Sequence of chain 1.B:
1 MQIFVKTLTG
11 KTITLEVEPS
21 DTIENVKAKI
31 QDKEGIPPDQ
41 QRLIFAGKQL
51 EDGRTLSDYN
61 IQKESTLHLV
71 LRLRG

Sequence of chain 2.A:
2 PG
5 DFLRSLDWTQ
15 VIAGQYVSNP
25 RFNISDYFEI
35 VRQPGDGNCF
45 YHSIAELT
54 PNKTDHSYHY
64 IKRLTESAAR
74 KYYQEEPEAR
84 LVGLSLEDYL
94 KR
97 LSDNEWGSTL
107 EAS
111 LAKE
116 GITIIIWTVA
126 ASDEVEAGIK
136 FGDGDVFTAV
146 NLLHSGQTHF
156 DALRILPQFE

Sequence of chain 2.B:
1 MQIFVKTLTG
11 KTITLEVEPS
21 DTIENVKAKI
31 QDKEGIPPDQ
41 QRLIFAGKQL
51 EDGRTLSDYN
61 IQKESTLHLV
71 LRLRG

Binding-site contacts:
Ligand atom C1 contacts residue THR153 of chain 2.A at 4.0 Å.
Ligand atom C3 contacts residue THR153 of chain 2.A at 4.0 Å.
Ligand atom C1 contacts residue ASP40 of chain 2.A at 3.1 Å.
Ligand atom C1 contacts residue ASP39 of chain 1.B at 3.5 Å.
Ligand atom C2 contacts residue ASP40 of chain 2.A at 2.9 Å.
Ligand atom C2 contacts residue THR153 of chain 2.A at 4.0 Å.
Ligand atom C2 contacts residue CYS43 of chain 2.A at 2.8 Å (hydrophobic).
Ligand atom C3 contacts residue CYS43 of chain 2.A at 2.9 Å (hydrophobic).
Ligand atom C3 contacts residue GLY41 of chain 2.A at 3.7 Å.
Ligand atom C2 contacts residue ASN42 of chain 2.A at 4.3 Å.
Ligand atom N1 contacts residue THR153 of chain 2.A at 3.0 Å (h-bond).
Ligand atom N1 contacts residue TRP102 of chain 2.A at 3.5 Å.
Ligand atom C2 contacts residue ASP39 of chain 1.B at 4.1 Å.
Ligand atom C3 contacts residue TRP102 of chain 2.A at 3.4 Å (hydrophobic).
Ligand atom C1 contacts residue HIS154 of chain 2.A at 3.5 Å.
Ligand atom C2 contacts residue GLY41 of chain 2.A at 3.8 Å.
Ligand atom N1 contacts residue GLY75 of chain 2.B at 1.4 Å.
Ligand atom C1 contacts residue PRO38 of chain 2.A at 4.4 Å (hydrophobic).
Ligand atom N1 contacts residue CYS43 of chain 2.A at 3.4 Å (h-bond).
Ligand atom C3 contacts residue ASP40 of chain 2.A at 4.0 Å.
Ligand atom C3 contacts residue ASN42 of chain 2.A at 4.4 Å.
Ligand atom C1 contacts residue CYS43 of chain 2.A at 1.8 Å (hydrophobic).
Ligand atom C2 contacts residue GLY75 of chain 2.B at 3.8 Å.
Ligand atom C2 contacts residue TRP102 of chain 2.A at 3.8 Å (hydrophobic).
Ligand atom C3 contacts residue GLY75 of chain 2.B at 2.5 Å.
Ligand atom N1 contacts residue HIS154 of chain 2.A at 4.4 Å.
Ligand atom C1 contacts residue GLY75 of chain 2.B at 4.3 Å.

A protein and the small-molecule ligand that binds it are described below.
Small molecule (SMILES): NCCCBr